The small molecule below binds the protein below.
Small molecule (SMILES): CC(=O)N[C@@H]1[C@@H](O)[C@H](O)[C@@H](CO)O[C@H]1O

Binding-site contacts:
Ligand atom C8 contacts residue ASN122 of chain 1.B at 3.9 Å.
Ligand atom N2 contacts residue ASN125 of chain 1.B at 4.4 Å.
Ligand atom C3 contacts residue ASN122 of chain 1.B at 3.8 Å.
Ligand atom N2 contacts residue VAL127 of chain 1.B at 4.2 Å.
Ligand atom C7 contacts residue VAL127 of chain 1.B at 4.4 Å (hydrophobic).
Ligand atom O5 contacts residue THR124 of chain 1.B at 4.2 Å.
Ligand atom C1 contacts residue ASN125 of chain 1.B at 4.1 Å.
Ligand atom O7 contacts residue ASN122 of chain 1.B at 4.5 Å.
Ligand atom C2 contacts residue ASN125 of chain 1.B at 4.3 Å.
Ligand atom C7 contacts residue ASN122 of chain 1.B at 3.6 Å.
Ligand atom O7 contacts residue VAL127 of chain 1.B at 4.1 Å.
Ligand atom C4 contacts residue ASN122 of chain 1.B at 4.2 Å.
Ligand atom C5 contacts residue ASN122 of chain 1.B at 3.6 Å.
Ligand atom N2 contacts residue ASN122 of chain 1.B at 2.9 Å (h-bond).
Ligand atom C1 contacts residue ASN122 of chain 1.B at 1.4 Å.
Ligand atom O6 contacts residue THR124 of chain 1.B at 4.1 Å.
Ligand atom C2 contacts residue ASN122 of chain 1.B at 2.5 Å.
Ligand atom O5 contacts residue ASN122 of chain 1.B at 2.3 Å (h-bond).
Ligand atom O6 contacts residue ASN122 of chain 1.B at 4.0 Å.

Sequence of chain 1.B:
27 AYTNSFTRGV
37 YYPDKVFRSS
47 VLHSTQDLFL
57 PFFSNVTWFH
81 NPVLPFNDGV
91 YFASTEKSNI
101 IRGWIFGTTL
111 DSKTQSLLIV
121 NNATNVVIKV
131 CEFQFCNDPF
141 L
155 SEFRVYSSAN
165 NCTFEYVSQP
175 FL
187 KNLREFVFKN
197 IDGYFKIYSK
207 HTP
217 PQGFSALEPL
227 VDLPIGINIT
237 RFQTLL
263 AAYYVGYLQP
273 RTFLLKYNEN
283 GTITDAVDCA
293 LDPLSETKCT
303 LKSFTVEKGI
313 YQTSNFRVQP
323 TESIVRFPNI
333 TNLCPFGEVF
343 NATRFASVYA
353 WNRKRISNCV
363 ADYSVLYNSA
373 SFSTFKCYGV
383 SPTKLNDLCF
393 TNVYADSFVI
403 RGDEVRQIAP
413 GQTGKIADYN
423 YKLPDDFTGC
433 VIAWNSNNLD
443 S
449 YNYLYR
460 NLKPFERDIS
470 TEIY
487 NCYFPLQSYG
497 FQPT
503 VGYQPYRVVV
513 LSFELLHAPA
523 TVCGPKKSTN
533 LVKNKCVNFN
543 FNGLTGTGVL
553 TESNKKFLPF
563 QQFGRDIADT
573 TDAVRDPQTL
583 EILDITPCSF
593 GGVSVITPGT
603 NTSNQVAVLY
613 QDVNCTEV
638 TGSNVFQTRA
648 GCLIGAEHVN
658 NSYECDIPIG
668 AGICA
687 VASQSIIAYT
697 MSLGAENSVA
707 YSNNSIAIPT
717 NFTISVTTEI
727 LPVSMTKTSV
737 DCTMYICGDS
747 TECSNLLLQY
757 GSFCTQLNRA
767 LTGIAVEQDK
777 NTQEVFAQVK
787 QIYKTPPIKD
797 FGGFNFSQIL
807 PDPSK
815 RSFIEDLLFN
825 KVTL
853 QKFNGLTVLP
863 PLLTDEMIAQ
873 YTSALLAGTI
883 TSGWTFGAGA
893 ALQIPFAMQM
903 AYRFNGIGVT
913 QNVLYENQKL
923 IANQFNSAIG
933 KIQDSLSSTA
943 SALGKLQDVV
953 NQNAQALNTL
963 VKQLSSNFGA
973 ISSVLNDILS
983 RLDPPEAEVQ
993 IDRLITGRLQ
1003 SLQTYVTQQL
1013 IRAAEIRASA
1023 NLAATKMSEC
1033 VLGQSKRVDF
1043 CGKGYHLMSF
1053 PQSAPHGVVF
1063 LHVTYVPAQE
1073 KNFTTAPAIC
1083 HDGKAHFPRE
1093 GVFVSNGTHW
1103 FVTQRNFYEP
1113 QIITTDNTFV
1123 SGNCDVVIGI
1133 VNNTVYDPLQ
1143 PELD